Sequence of chain 2.A:
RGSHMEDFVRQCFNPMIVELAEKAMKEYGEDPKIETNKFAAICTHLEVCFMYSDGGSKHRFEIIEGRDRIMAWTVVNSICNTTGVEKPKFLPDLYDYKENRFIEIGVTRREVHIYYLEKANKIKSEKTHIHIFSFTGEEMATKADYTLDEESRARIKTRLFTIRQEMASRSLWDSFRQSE

This small molecule binds to this protein.
Small molecule (SMILES): O=C(NCCc1ccncc1)c1nc([C@@H]2CCCN2C(=O)OCc2ccccc2)[nH]c(=O)c1O

Binding-site contacts:
Ligand atom O16 contacts residue ILE58 of chain 2.A at 3.3 Å.
Ligand atom O01 contacts residue MN1 of chain 2.D at 2.1 Å.
Ligand atom O01 contacts residue HIS61 of chain 2.A at 3.0 Å.
Ligand atom C03 contacts residue MN1 of chain 2.E at 3.5 Å.
Ligand atom C24 contacts residue MN1 of chain 2.E at 2.8 Å.
Ligand atom C27 contacts residue TYR44 of chain 2.A at 3.9 Å (hydrophobic).
Ligand atom C02 contacts residue MN1 of chain 2.E at 3.2 Å.
Ligand atom C33 contacts residue GLU46 of chain 2.A at 3.6 Å.
Ligand atom C31 contacts residue TYR44 of chain 2.A at 3.5 Å (hydrophobic).
Ligand atom N32 contacts residue GLU46 of chain 2.A at 3.1 Å (salt-bridge).
Ligand atom C29 contacts residue TYR44 of chain 2.A at 3.6 Å (hydrophobic).
Ligand atom N06 contacts residue TYR131 of chain 2.A at 3.4 Å (h-bond).
Ligand atom O01 contacts residue ASP109 of chain 2.A at 2.8 Å (salt-bridge).
Ligand atom O15 contacts residue ILE58 of chain 2.A at 3.9 Å.
Ligand atom O08 contacts residue GLU120 of chain 2.A at 3.2 Å (salt-bridge).
Ligand atom C02 contacts residue HIS61 of chain 2.A at 3.5 Å.
Ligand atom C30 contacts residue TYR44 of chain 2.A at 3.3 Å (hydrophobic).
Ligand atom C07 contacts residue HIS61 of chain 2.A at 3.4 Å.
Ligand atom N26 contacts residue MN1 of chain 2.E at 3.9 Å.
Ligand atom C07 contacts residue MN1 of chain 2.D at 2.8 Å.
Ligand atom O25 contacts residue GLU81 of chain 2.A at 3.3 Å (salt-bridge).
Ligand atom C02 contacts residue MN1 of chain 2.D at 2.8 Å.
Ligand atom O25 contacts residue ASP109 of chain 2.A at 3.9 Å.
Ligand atom O01 contacts residue GLU81 of chain 2.A at 3.4 Å (salt-bridge).
Ligand atom C34 contacts residue ALA40 of chain 2.A at 3.6 Å (hydrophobic).
Ligand atom N32 contacts residue TYR44 of chain 2.A at 4.0 Å.
Ligand atom C07 contacts residue GLU120 of chain 2.A at 3.5 Å.
Ligand atom O25 contacts residue MN1 of chain 2.E at 1.9 Å.
Ligand atom C33 contacts residue ALA40 of chain 2.A at 3.9 Å (hydrophobic).
Ligand atom C02 contacts residue GLU120 of chain 2.A at 3.5 Å.
Ligand atom C07 contacts residue ILE121 of chain 2.A at 3.9 Å (hydrophobic).
Ligand atom C33 contacts residue ILE58 of chain 2.A at 3.8 Å (hydrophobic).
Ligand atom C24 contacts residue GLU81 of chain 2.A at 3.7 Å.
Ligand atom O08 contacts residue HIS61 of chain 2.A at 2.7 Å (h-bond).
Ligand atom O08 contacts residue GLY122 of chain 2.A at 3.9 Å.
Ligand atom O01 contacts residue GLU120 of chain 2.A at 3.2 Å (salt-bridge).
Ligand atom C28 contacts residue TYR44 of chain 2.A at 3.5 Å (hydrophobic).
Ligand atom O08 contacts residue ILE121 of chain 2.A at 2.8 Å (h-bond).
Ligand atom O08 contacts residue MN1 of chain 2.D at 2.2 Å.
Ligand atom O01 contacts residue MN1 of chain 2.E at 2.2 Å.